This small molecule binds to this protein.
Small molecule (SMILES): OC[C@H]1O[C@@H](O)[C@H](F)[C@@H](O)[C@@H]1O

Sequence of chain 1.G:
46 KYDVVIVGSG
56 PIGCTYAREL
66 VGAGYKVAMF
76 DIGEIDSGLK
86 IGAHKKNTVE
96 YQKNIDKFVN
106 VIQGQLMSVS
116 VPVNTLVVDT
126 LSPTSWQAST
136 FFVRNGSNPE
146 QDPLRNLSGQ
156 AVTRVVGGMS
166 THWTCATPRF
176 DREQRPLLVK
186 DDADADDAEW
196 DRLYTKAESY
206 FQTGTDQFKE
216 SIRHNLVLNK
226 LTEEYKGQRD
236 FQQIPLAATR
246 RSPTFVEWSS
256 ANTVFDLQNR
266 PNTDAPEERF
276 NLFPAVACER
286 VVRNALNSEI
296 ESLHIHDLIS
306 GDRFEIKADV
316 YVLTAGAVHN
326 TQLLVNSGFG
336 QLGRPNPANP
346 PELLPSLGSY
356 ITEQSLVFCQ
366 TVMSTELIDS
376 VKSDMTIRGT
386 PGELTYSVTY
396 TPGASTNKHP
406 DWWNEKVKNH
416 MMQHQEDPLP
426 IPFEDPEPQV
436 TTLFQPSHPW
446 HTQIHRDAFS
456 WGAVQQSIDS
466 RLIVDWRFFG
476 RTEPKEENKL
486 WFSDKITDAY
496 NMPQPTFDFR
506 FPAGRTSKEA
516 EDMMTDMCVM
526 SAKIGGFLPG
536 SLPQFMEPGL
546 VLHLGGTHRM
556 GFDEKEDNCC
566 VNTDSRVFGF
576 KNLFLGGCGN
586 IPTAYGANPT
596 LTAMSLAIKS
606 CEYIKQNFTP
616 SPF

Binding-site contacts:
Ligand atom O1 contacts residue HIS450 of chain 1.G at 3.3 Å.
Ligand atom F2 contacts residue ASN593 of chain 1.G at 3.2 Å.
Ligand atom C4 contacts residue VAL546 of chain 1.G at 3.5 Å (hydrophobic).
Ligand atom F2 contacts residue THR169 of chain 1.G at 3.5 Å.
Ligand atom C2 contacts residue FAD1 of chain 1.AA at 3.7 Å.
Ligand atom C2 contacts residue GLN448 of chain 1.G at 3.6 Å.
Ligand atom C6 contacts residue LEU545 of chain 1.G at 4.0 Å (hydrophobic).
Ligand atom C6 contacts residue VAL546 of chain 1.G at 3.7 Å (hydrophobic).
Ligand atom C3 contacts residue FAD1 of chain 1.AA at 3.1 Å.
Ligand atom F2 contacts residue GLN448 of chain 1.G at 2.8 Å.
Ligand atom C2 contacts residue THR169 of chain 1.G at 3.7 Å.
Ligand atom C3 contacts residue ASN593 of chain 1.G at 3.9 Å.
Ligand atom O5 contacts residue ARG472 of chain 1.G at 3.8 Å.
Ligand atom O4 contacts residue VAL546 of chain 1.G at 2.9 Å (h-bond).
Ligand atom C1 contacts residue ASP452 of chain 1.G at 3.1 Å.
Ligand atom C4 contacts residue HIS548 of chain 1.G at 3.7 Å.
Ligand atom O5 contacts residue ASP452 of chain 1.G at 3.6 Å.
Ligand atom C5 contacts residue VAL546 of chain 1.G at 4.2 Å (hydrophobic).
Ligand atom O6 contacts residue FAD1 of chain 1.AA at 4.2 Å.
Ligand atom O3 contacts residue FAD1 of chain 1.AA at 3.1 Å.
Ligand atom O1 contacts residue ARG472 of chain 1.G at 3.1 Å.
Ligand atom O1 contacts residue THR169 of chain 1.G at 4.2 Å.
Ligand atom O3 contacts residue ASN593 of chain 1.G at 2.9 Å (h-bond).
Ligand atom C1 contacts residue ARG472 of chain 1.G at 4.1 Å.
Ligand atom C3 contacts residue HIS548 of chain 1.G at 3.7 Å.
Ligand atom C1 contacts residue THR169 of chain 1.G at 3.4 Å.
Ligand atom O3 contacts residue HIS548 of chain 1.G at 2.6 Å (h-bond).
Ligand atom O4 contacts residue FAD1 of chain 1.AA at 3.3 Å.
Ligand atom O1 contacts residue PHE474 of chain 1.G at 4.2 Å.
Ligand atom C4 contacts residue FAD1 of chain 1.AA at 3.9 Å.
Ligand atom F2 contacts residue FAD1 of chain 1.AA at 3.0 Å.
Ligand atom C2 contacts residue ASN593 of chain 1.G at 3.9 Å.
Ligand atom O6 contacts residue VAL546 of chain 1.G at 4.0 Å.
Ligand atom O6 contacts residue LEU545 of chain 1.G at 3.3 Å (h-bond).
Ligand atom C5 contacts residue FAD1 of chain 1.AA at 4.1 Å.
Ligand atom O1 contacts residue ASP452 of chain 1.G at 2.9 Å (salt-bridge).
Ligand atom F2 contacts residue ALA171 of chain 1.G at 4.0 Å.
Ligand atom C1 contacts residue GLN448 of chain 1.G at 3.8 Å.
Ligand atom O4 contacts residue HIS548 of chain 1.G at 3.8 Å.
Ligand atom O1 contacts residue GLN448 of chain 1.G at 3.0 Å (h-bond).